Sequence of chain 1.C:
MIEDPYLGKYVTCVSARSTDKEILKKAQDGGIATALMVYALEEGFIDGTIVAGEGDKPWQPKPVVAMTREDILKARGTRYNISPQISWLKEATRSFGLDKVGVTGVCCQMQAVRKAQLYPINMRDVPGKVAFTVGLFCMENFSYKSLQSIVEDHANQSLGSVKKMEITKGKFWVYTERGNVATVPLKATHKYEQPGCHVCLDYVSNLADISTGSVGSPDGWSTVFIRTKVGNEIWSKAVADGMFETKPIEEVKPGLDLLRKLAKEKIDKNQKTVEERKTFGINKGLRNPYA

This protein binds this small molecule.
Small molecule (SMILES): C[C@@H](O)[C@@H](C)O

Binding-site contacts:
Ligand atom C3 contacts residue ASP125 of chain 1.C at 4.1 Å.
Ligand atom C1 contacts residue BU31 of chain 1.Z at 3.1 Å.
Ligand atom C4 contacts residue GLY128 of chain 1.C at 4.0 Å.
Ligand atom C4 contacts residue BU31 of chain 1.Z at 4.4 Å.
Ligand atom O6 contacts residue LYS129 of chain 1.C at 3.6 Å.
Ligand atom C3 contacts residue LYS129 of chain 1.C at 4.0 Å.
Ligand atom C1 contacts residue GLU146 of chain 1.B at 3.5 Å.
Ligand atom O6 contacts residue GLY128 of chain 1.C at 3.8 Å.

Sequence of chain 1.B:
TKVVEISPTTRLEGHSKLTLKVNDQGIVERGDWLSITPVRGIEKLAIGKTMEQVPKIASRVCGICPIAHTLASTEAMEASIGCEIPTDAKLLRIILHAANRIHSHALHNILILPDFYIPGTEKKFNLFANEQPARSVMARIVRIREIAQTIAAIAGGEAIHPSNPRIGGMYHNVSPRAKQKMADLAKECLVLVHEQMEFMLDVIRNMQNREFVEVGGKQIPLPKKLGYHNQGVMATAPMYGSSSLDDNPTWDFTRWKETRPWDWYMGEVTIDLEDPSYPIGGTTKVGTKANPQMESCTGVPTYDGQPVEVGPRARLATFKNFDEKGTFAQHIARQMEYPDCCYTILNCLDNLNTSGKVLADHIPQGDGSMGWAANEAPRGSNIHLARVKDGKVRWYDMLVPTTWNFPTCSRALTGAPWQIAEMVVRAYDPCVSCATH